The small molecule below binds the protein below.
Small molecule (SMILES): OCC1(c2ccc(-c3cc4nc(O[C@@H]5CO[C@H]6[C@@H]5OC[C@H]6O)[nH]c4cc3Cl)cc2)CC1

Sequence of chain 2.A:
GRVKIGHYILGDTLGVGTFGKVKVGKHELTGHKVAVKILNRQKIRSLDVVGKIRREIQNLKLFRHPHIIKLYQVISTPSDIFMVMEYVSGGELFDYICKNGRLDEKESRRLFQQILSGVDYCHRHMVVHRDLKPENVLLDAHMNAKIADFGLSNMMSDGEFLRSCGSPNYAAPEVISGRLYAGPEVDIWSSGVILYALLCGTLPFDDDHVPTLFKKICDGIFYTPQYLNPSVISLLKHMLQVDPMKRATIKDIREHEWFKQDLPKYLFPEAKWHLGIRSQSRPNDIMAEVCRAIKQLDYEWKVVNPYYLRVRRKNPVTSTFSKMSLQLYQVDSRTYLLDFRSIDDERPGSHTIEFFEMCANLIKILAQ

Sequence of chain 1.B:
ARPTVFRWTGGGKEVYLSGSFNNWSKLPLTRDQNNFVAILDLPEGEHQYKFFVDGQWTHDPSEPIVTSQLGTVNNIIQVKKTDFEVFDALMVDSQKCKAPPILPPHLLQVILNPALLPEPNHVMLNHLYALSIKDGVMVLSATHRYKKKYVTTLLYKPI

Binding-site contacts:
Ligand atom O16 contacts residue ARG17 of chain 1.B at 3.5 Å (salt-bridge).
Ligand atom C23 contacts residue ILE48 of chain 1.A at 3.2 Å (hydrophobic).
Ligand atom O22 contacts residue LYS31 of chain 1.A at 3.4 Å.
Ligand atom C10 contacts residue ILE48 of chain 1.A at 3.7 Å (hydrophobic).
Ligand atom O25 contacts residue LYS53 of chain 1.A at 3.7 Å.
Ligand atom CL contacts residue ILE49 of chain 1.B at 3.7 Å.
Ligand atom C4 contacts residue VAL47 of chain 1.B at 3.5 Å (hydrophobic).
Ligand atom C3 contacts residue VAL47 of chain 1.B at 3.6 Å (hydrophobic).
Ligand atom O30 contacts residue GLY21 of chain 1.A at 2.6 Å (h-bond).
Ligand atom C14 contacts residue ARG17 of chain 1.B at 3.1 Å.
Ligand atom N13 contacts residue ASP90 of chain 1.A at 2.9 Å (salt-bridge).
Ligand atom C3 contacts residue LYS33 of chain 1.A at 3.7 Å.
Ligand atom C29 contacts residue LYS33 of chain 1.A at 3.2 Å.
Ligand atom C23 contacts residue ASN50 of chain 1.A at 3.6 Å.
Ligand atom C10 contacts residue ARG17 of chain 1.B at 3.6 Å.
Ligand atom C18 contacts residue ASN50 of chain 1.A at 3.6 Å.
Ligand atom C8 contacts residue LYS31 of chain 1.A at 3.3 Å.
Ligand atom O16 contacts residue ASN50 of chain 1.A at 3.6 Å.
Ligand atom C4 contacts residue ASP42 of chain 1.B at 3.3 Å.
Ligand atom O30 contacts residue LYS33 of chain 1.A at 3.1 Å (salt-bridge).
Ligand atom C17 contacts residue ARG17 of chain 1.B at 3.7 Å.
Ligand atom C27 contacts residue VAL13 of chain 1.A at 3.6 Å (hydrophobic).
Ligand atom C1 contacts residue LYS33 of chain 1.A at 3.6 Å.
Ligand atom C9 contacts residue ARG17 of chain 1.B at 3.6 Å.
Ligand atom O30 contacts residue LEU20 of chain 1.A at 3.7 Å.
Ligand atom O25 contacts residue ASN50 of chain 1.A at 3.2 Å (h-bond).
Ligand atom C28 contacts residue THR40 of chain 1.B at 3.6 Å.
Ligand atom C20 contacts residue LYS53 of chain 1.A at 3.7 Å.
Ligand atom C18 contacts residue ASP219 of chain 2.A at 3.5 Å.
Ligand atom C11 contacts residue ASP90 of chain 1.A at 3.5 Å.
Ligand atom O19 contacts residue LYS53 of chain 1.A at 3.3 Å.
Ligand atom N15 contacts residue ARG17 of chain 1.B at 3.7 Å.
Ligand atom C2 contacts residue LYS33 of chain 1.A at 3.5 Å.
Ligand atom O19 contacts residue ASN50 of chain 1.A at 3.1 Å.
Ligand atom N13 contacts residue ARG17 of chain 1.B at 3.0 Å (salt-bridge).
Ligand atom N15 contacts residue LYS31 of chain 1.A at 3.7 Å.
Ligand atom C11 contacts residue ILE48 of chain 1.A at 3.7 Å (hydrophobic).
Ligand atom C6 contacts residue VAL47 of chain 1.B at 3.7 Å (hydrophobic).
Ligand atom O25 contacts residue PHE29 of chain 1.A at 3.2 Å (h-bond).
Ligand atom C5 contacts residue VAL47 of chain 1.B at 3.5 Å (hydrophobic).

Sequence of chain 1.A:
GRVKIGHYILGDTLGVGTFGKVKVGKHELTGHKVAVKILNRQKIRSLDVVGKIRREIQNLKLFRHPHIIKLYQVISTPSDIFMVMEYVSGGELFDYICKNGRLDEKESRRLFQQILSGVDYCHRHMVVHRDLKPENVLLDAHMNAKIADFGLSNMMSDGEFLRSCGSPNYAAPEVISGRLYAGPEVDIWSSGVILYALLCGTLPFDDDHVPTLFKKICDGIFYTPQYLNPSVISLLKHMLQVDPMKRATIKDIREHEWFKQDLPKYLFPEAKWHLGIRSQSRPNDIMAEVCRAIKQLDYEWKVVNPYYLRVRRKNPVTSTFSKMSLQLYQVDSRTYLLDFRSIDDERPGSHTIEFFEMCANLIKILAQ